Binding-site contacts:
Ligand atom C2 contacts residue ASP77 of chain 1.A at 4.0 Å.
Ligand atom C6 contacts residue TYR107 of chain 1.A at 4.1 Å (hydrophobic).
Ligand atom O4 contacts residue TYR109 of chain 1.A at 4.0 Å.
Ligand atom C5 contacts residue LEU83 of chain 1.A at 3.9 Å (hydrophobic).
Ligand atom O4P contacts residue CA1 of chain 1.C at 3.2 Å.
Ligand atom O4 contacts residue LEU83 of chain 1.A at 3.6 Å.
Ligand atom N3 contacts residue LEU83 of chain 1.A at 3.8 Å.
Ligand atom C3' contacts residue TYR107 of chain 1.A at 3.9 Å (hydrophobic).
Ligand atom O4P contacts residue ARG35 of chain 1.A at 2.8 Å (salt-bridge).
Ligand atom O4P contacts residue TYR107 of chain 1.A at 4.0 Å.
Ligand atom O5' contacts residue ARG35 of chain 1.A at 3.7 Å.
Ligand atom P1 contacts residue TYR79 of chain 1.A at 3.6 Å.
Ligand atom C2' contacts residue TYR109 of chain 1.A at 3.8 Å (hydrophobic).
Ligand atom P2 contacts residue CA1 of chain 1.C at 4.1 Å.
Ligand atom C5' contacts residue ARG81 of chain 1.A at 4.0 Å.
Ligand atom C4' contacts residue ARG81 of chain 1.A at 3.8 Å.
Ligand atom C5 contacts residue TYR107 of chain 1.A at 3.8 Å (hydrophobic).
Ligand atom P2 contacts residue ARG81 of chain 1.A at 3.9 Å.
Ligand atom O5P contacts residue ARG35 of chain 1.A at 2.8 Å (salt-bridge).
Ligand atom C5M contacts residue TYR107 of chain 1.A at 3.6 Å (hydrophobic).
Ligand atom C1' contacts residue ARG81 of chain 1.A at 3.9 Å.
Ligand atom O4P contacts residue ASP40 of chain 1.A at 3.5 Å (salt-bridge).
Ligand atom C5' contacts residue TYR107 of chain 1.A at 3.5 Å (hydrophobic).
Ligand atom O2P contacts residue TYR79 of chain 1.A at 3.4 Å (h-bond).
Ligand atom C5M contacts residue ARG35 of chain 1.A at 3.7 Å.
Ligand atom P1 contacts residue LYS78 of chain 1.A at 3.6 Å.
Ligand atom O4' contacts residue ARG81 of chain 1.A at 2.9 Å (salt-bridge).
Ligand atom C2 contacts residue TYR109 of chain 1.A at 3.9 Å (hydrophobic).
Ligand atom O2P contacts residue LYS78 of chain 1.A at 2.5 Å (salt-bridge).
Ligand atom P2 contacts residue ARG35 of chain 1.A at 3.5 Å.
Ligand atom C2' contacts residue TYR107 of chain 1.A at 3.8 Å (hydrophobic).
Ligand atom N3 contacts residue TYR109 of chain 1.A at 3.5 Å.
Ligand atom O5P contacts residue ARG81 of chain 1.A at 2.8 Å (salt-bridge).
Ligand atom C4 contacts residue LEU83 of chain 1.A at 3.6 Å (hydrophobic).
Ligand atom C4 contacts residue TYR109 of chain 1.A at 3.7 Å (hydrophobic).
Ligand atom O1P contacts residue TYR79 of chain 1.A at 2.7 Å (h-bond).
Ligand atom O5' contacts residue ARG81 of chain 1.A at 3.0 Å (salt-bridge).
Ligand atom O4 contacts residue LEU37 of chain 1.A at 3.8 Å.
Ligand atom O3' contacts residue LYS78 of chain 1.A at 3.3 Å (salt-bridge).
Ligand atom O2 contacts residue ASP77 of chain 1.A at 3.9 Å.

A small-molecule ligand and the protein it binds are described below.
Small molecule (SMILES): Cc1cn([C@H]2C[C@H](OP(=O)(O)O)[C@@H](COP(=O)(O)O)O2)c(=O)[nH]c1=O

Sequence of chain 1.A:
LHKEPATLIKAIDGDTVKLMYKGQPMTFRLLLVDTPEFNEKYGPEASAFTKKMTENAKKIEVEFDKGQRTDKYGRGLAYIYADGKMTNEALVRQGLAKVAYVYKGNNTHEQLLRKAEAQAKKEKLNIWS